Binding-site contacts:
Ligand atom C2 contacts residue ASN7 of chain 1.B at 2.3 Å.
Ligand atom C1 contacts residue ASN7 of chain 1.B at 1.4 Å.
Ligand atom C6 contacts residue ALA5 of chain 1.B at 4.4 Å (hydrophobic).
Ligand atom O7 contacts residue ASN7 of chain 1.B at 3.1 Å (h-bond).
Ligand atom O5 contacts residue ALA5 of chain 1.B at 4.0 Å.
Ligand atom C5 contacts residue ASN7 of chain 1.B at 3.6 Å.
Ligand atom O5 contacts residue ASN7 of chain 1.B at 2.3 Å (h-bond).
Ligand atom N2 contacts residue ASN7 of chain 1.B at 2.8 Å (h-bond).
Ligand atom C4 contacts residue ASN7 of chain 1.B at 4.1 Å.
Ligand atom C3 contacts residue ASN7 of chain 1.B at 3.7 Å.
Ligand atom C7 contacts residue ASN7 of chain 1.B at 3.1 Å.
Ligand atom C8 contacts residue ASN7 of chain 1.B at 4.3 Å.

A small-molecule ligand and the protein it binds are described below.
Small molecule (SMILES): CC(=O)N[C@@H]1[C@@H](O)[C@H](O)[C@@H](CO)O[C@H]1O

Sequence of chain 1.B:
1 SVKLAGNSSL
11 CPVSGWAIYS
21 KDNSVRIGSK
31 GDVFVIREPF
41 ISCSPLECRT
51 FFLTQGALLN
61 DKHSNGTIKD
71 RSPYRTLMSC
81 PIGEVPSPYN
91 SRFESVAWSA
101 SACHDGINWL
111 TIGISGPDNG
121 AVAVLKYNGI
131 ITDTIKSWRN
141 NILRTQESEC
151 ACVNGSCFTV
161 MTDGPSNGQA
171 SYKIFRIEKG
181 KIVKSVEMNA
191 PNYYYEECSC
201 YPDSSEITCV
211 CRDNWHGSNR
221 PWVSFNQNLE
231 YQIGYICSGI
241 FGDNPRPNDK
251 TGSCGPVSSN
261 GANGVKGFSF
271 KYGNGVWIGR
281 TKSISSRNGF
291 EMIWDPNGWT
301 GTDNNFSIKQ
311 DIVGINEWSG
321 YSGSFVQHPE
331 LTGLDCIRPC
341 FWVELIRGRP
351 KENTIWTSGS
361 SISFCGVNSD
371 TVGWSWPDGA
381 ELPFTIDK